Sequence of chain 1.C:
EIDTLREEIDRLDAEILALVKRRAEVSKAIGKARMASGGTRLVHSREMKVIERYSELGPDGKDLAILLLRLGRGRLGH

Binding-site contacts:
Ligand atom C11 contacts residue ARG58 of chain 1.C at 4.1 Å.
Ligand atom C6 contacts residue SER39 of chain 1.C at 3.5 Å.
Ligand atom C4 contacts residue VAL55 of chain 1.C at 3.7 Å (hydrophobic).
Ligand atom C9 contacts residue ILE21 of chain 2.C at 3.9 Å (hydrophobic).
Ligand atom C3 contacts residue GLU59 of chain 1.C at 3.5 Å.
Ligand atom C3 contacts residue ARG58 of chain 1.C at 3.6 Å.
Ligand atom O3 contacts residue ARG58 of chain 1.C at 4.0 Å.
Ligand atom C5 contacts residue ARG46 of chain 1.C at 3.7 Å.
Ligand atom C4 contacts residue GLU59 of chain 1.C at 3.9 Å.
Ligand atom O2 contacts residue SER39 of chain 1.C at 2.6 Å (h-bond).
Ligand atom C10 contacts residue LEU81 of chain 1.C at 3.5 Å (hydrophobic).
Ligand atom O5 contacts residue GLU59 of chain 1.C at 2.7 Å (salt-bridge).
Ligand atom O1 contacts residue VAL62 of chain 1.C at 3.9 Å.
Ligand atom O3 contacts residue ILE42 of chain 1.C at 4.0 Å.
Ligand atom O5 contacts residue LEU54 of chain 1.C at 3.4 Å.
Ligand atom O7 contacts residue ARG46 of chain 1.C at 3.0 Å (salt-bridge).
Ligand atom O1 contacts residue LEU81 of chain 1.C at 3.6 Å.
Ligand atom C10 contacts residue SER39 of chain 1.C at 3.4 Å.
Ligand atom C4 contacts residue ARG46 of chain 1.C at 3.9 Å.
Ligand atom C8 contacts residue ARG46 of chain 1.C at 3.9 Å.
Ligand atom O4 contacts residue ARG58 of chain 1.C at 3.6 Å.
Ligand atom O2 contacts residue LEU81 of chain 1.C at 3.6 Å.
Ligand atom C11 contacts residue ARG18 of chain 2.C at 3.6 Å.
Ligand atom C2 contacts residue ARG58 of chain 1.C at 3.8 Å.
Ligand atom C10 contacts residue ARG35 of chain 1.C at 3.8 Å.
Ligand atom C8 contacts residue ILE42 of chain 1.C at 3.6 Å (hydrophobic).
Ligand atom C6 contacts residue ARG85 of chain 1.C at 3.7 Å.
Ligand atom C9 contacts residue SER39 of chain 1.C at 3.5 Å.
Ligand atom O4 contacts residue ARG18 of chain 2.C at 2.9 Å (salt-bridge).
Ligand atom O3 contacts residue ARG18 of chain 2.C at 3.0 Å (salt-bridge).
Ligand atom O5 contacts residue VAL55 of chain 1.C at 3.0 Å (h-bond).
Ligand atom O1 contacts residue ARG35 of chain 1.C at 3.0 Å (salt-bridge).
Ligand atom O3 contacts residue ARG46 of chain 1.C at 3.2 Å (salt-bridge).
Ligand atom O1 contacts residue ILE21 of chain 2.C at 4.0 Å.
Ligand atom O2 contacts residue ARG35 of chain 1.C at 3.3 Å (salt-bridge).
Ligand atom C11 contacts residue ARG46 of chain 1.C at 3.9 Å.
Ligand atom C1 contacts residue SER39 of chain 1.C at 3.7 Å.
Ligand atom O4 contacts residue ILE42 of chain 1.C at 4.0 Å.
Ligand atom C11 contacts residue ILE42 of chain 1.C at 3.6 Å (hydrophobic).
Ligand atom C2 contacts residue LEU81 of chain 1.C at 3.9 Å (hydrophobic).

The small molecule below binds the protein below.
Small molecule (SMILES): O=C(O)[C@@H]1C[C@]2(C(=O)O)C=C[C@@H](O)[C@@H](C2)O1

Sequence of chain 2.C:
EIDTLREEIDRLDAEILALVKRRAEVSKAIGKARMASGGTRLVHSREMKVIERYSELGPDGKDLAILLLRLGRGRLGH